This protein binds this small molecule.
Small molecule (SMILES): COc1cccc(-c2ncc(CN3CCC(O)(CO)CC3)s2)c1

Binding-site contacts:
Ligand atom C08 contacts residue TYR454 of chain 1.A at 3.1 Å (hydrophobic).
Ligand atom C21 contacts residue TRP571 of chain 1.A at 3.6 Å (hydrophobic).
Ligand atom C01 contacts residue VAL431 of chain 1.A at 3.8 Å (hydrophobic).
Ligand atom C08 contacts residue GLY456 of chain 1.A at 3.4 Å.
Ligand atom O07 contacts residue GLY456 of chain 1.A at 3.5 Å (h-bond).
Ligand atom C04 contacts residue LEU432 of chain 1.A at 3.8 Å (hydrophobic).
Ligand atom C20 contacts residue TRP199 of chain 1.A at 3.5 Å (hydrophobic).
Ligand atom C03 contacts residue PHE453 of chain 1.A at 3.8 Å (hydrophobic).
Ligand atom C19 contacts residue TRP199 of chain 1.A at 3.5 Å (hydrophobic).
Ligand atom O23 contacts residue TRP199 of chain 1.A at 3.1 Å.
Ligand atom C02 contacts residue TYR454 of chain 1.A at 3.8 Å (hydrophobic).
Ligand atom C12 contacts residue VAL431 of chain 1.A at 3.5 Å (hydrophobic).
Ligand atom N15 contacts residue GLU271 of chain 1.A at 3.0 Å (salt-bridge).
Ligand atom C21 contacts residue TYR454 of chain 1.A at 3.6 Å (hydrophobic).
Ligand atom C14 contacts residue GLU271 of chain 1.A at 3.4 Å.
Ligand atom C11 contacts residue GLU271 of chain 1.A at 3.8 Å.
Ligand atom C18 contacts residue GLU588 of chain 1.A at 3.9 Å.
Ligand atom C09 contacts residue TYR454 of chain 1.A at 3.5 Å (hydrophobic).
Ligand atom C08 contacts residue ALA471 of chain 1.A at 3.8 Å (hydrophobic).
Ligand atom C12 contacts residue GLU271 of chain 1.A at 3.5 Å.
Ligand atom C17 contacts residue TYR454 of chain 1.A at 3.8 Å (hydrophobic).
Ligand atom C21 contacts residue GLU521 of chain 1.A at 3.7 Å.
Ligand atom C21 contacts residue GLU588 of chain 1.A at 3.8 Å.
Ligand atom O23 contacts residue GLU588 of chain 1.A at 2.5 Å (salt-bridge).
Ligand atom O07 contacts residue TYR454 of chain 1.A at 3.2 Å (h-bond).
Ligand atom C03 contacts residue HIS452 of chain 1.A at 3.4 Å.
Ligand atom C16 contacts residue GLU521 of chain 1.A at 3.9 Å.
Ligand atom O22 contacts residue GLU588 of chain 1.A at 3.3 Å (salt-bridge).
Ligand atom C16 contacts residue TYR454 of chain 1.A at 3.3 Å (hydrophobic).
Ligand atom O23 contacts residue MET197 of chain 1.A at 3.6 Å.
Ligand atom C05 contacts residue LEU432 of chain 1.A at 3.9 Å (hydrophobic).
Ligand atom C16 contacts residue GLU271 of chain 1.A at 3.5 Å.
Ligand atom C20 contacts residue GLU271 of chain 1.A at 3.2 Å.
Ligand atom C03 contacts residue TYR454 of chain 1.A at 3.7 Å (hydrophobic).
Ligand atom C06 contacts residue TYR454 of chain 1.A at 3.1 Å (hydrophobic).
Ligand atom N13 contacts residue VAL431 of chain 1.A at 3.3 Å.
Ligand atom C04 contacts residue PHE453 of chain 1.A at 3.7 Å (hydrophobic).
Ligand atom O22 contacts residue TRP571 of chain 1.A at 3.3 Å (h-bond).
Ligand atom C05 contacts residue TYR454 of chain 1.A at 3.5 Å (hydrophobic).
Ligand atom C04 contacts residue HIS452 of chain 1.A at 3.9 Å.

Sequence of chain 1.A:
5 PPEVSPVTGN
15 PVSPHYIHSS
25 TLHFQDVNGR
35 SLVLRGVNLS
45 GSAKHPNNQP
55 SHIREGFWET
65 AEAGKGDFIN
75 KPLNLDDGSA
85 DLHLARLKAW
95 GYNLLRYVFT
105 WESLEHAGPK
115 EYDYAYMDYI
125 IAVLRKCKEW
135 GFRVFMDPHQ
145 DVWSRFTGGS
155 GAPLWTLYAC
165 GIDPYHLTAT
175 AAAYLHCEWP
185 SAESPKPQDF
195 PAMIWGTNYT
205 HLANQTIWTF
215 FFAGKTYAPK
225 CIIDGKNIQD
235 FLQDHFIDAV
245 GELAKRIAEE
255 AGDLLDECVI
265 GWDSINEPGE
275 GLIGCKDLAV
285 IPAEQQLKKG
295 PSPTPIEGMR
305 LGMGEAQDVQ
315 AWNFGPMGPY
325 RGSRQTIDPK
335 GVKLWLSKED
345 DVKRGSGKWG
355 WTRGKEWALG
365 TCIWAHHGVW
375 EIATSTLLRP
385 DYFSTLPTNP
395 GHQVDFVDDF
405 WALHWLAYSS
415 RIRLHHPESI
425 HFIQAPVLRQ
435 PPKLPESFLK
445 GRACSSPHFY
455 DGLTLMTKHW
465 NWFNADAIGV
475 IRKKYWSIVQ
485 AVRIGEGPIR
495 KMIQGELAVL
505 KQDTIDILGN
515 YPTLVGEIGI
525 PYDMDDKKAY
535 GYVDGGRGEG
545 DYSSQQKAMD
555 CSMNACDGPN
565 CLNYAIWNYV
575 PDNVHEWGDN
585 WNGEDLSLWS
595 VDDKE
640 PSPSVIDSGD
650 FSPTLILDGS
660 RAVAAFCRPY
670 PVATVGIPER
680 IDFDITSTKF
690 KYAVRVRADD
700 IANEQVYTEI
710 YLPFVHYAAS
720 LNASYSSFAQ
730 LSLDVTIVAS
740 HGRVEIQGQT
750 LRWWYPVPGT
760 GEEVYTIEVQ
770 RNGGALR